Sequence of chain 1.A:
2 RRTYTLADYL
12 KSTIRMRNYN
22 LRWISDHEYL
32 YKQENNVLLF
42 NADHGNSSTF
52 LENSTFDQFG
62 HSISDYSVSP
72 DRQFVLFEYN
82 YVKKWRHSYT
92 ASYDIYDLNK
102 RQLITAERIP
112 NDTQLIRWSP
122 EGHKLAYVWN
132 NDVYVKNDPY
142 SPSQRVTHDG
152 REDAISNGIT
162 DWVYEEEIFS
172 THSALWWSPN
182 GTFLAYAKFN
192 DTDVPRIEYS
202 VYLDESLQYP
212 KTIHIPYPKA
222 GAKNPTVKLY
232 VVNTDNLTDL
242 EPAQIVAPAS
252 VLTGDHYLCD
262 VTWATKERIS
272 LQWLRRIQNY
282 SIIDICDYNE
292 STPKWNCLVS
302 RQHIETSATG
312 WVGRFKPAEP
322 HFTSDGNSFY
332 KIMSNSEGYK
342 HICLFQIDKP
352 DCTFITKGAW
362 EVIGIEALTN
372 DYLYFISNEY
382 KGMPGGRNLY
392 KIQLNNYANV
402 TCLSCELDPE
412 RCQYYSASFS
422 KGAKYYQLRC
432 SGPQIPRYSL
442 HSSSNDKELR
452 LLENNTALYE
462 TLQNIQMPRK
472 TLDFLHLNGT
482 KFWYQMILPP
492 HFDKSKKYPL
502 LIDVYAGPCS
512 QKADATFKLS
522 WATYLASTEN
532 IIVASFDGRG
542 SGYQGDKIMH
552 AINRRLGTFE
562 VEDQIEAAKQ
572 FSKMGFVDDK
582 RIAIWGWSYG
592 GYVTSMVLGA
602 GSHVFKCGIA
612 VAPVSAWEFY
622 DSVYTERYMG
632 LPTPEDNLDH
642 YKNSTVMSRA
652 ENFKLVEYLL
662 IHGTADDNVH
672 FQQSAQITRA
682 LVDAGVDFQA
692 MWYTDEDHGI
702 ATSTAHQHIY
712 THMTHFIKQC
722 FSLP

A small-molecule ligand and the protein it binds are described below.
Small molecule (SMILES): CC(=O)N[C@H]1[C@H](O[C@H]2[C@H](O)[C@@H](NC(C)=O)CO[C@@H]2CO)O[C@H](CO)[C@@H](O)[C@@H]1O

Binding-site contacts:
Ligand atom C5 contacts residue ASN455 of chain 1.A at 3.7 Å.
Ligand atom C1 contacts residue THR457 of chain 1.A at 3.9 Å.
Ligand atom O7 contacts residue THR457 of chain 1.A at 3.4 Å.
Ligand atom O6 contacts residue TYR460 of chain 1.A at 3.8 Å.
Ligand atom C2 contacts residue ASN455 of chain 1.A at 2.5 Å.
Ligand atom C5 contacts residue TYR460 of chain 1.A at 4.0 Å (hydrophobic).
Ligand atom O6 contacts residue ARG412 of chain 1.A at 3.2 Å (salt-bridge).
Ligand atom O5 contacts residue ASN455 of chain 1.A at 2.4 Å (h-bond).
Ligand atom C1 contacts residue ARG412 of chain 1.A at 3.8 Å.
Ligand atom O6 contacts residue ILE436 of chain 1.A at 4.4 Å.
Ligand atom C1 contacts residue TYR460 of chain 1.A at 4.1 Å (hydrophobic).
Ligand atom C4 contacts residue ASN455 of chain 1.A at 4.3 Å.
Ligand atom C7 contacts residue ASN455 of chain 1.A at 3.3 Å.
Ligand atom C4 contacts residue TYR460 of chain 1.A at 4.3 Å (hydrophobic).
Ligand atom O7 contacts residue ASN455 of chain 1.A at 3.3 Å (h-bond).
Ligand atom C6 contacts residue TYR460 of chain 1.A at 3.4 Å (hydrophobic).
Ligand atom O5 contacts residue THR457 of chain 1.A at 4.1 Å.
Ligand atom O4 contacts residue TYR460 of chain 1.A at 4.4 Å.
Ligand atom C3 contacts residue ASN455 of chain 1.A at 3.8 Å.
Ligand atom C2 contacts residue TYR460 of chain 1.A at 4.2 Å (hydrophobic).
Ligand atom C8 contacts residue ASN455 of chain 1.A at 4.4 Å.
Ligand atom N2 contacts residue TYR460 of chain 1.A at 4.3 Å.
Ligand atom O5 contacts residue ARG412 of chain 1.A at 3.6 Å (salt-bridge).
Ligand atom C1 contacts residue ASN455 of chain 1.A at 1.4 Å.
Ligand atom C2 contacts residue THR457 of chain 1.A at 4.2 Å.
Ligand atom C6 contacts residue ARG412 of chain 1.A at 3.9 Å.
Ligand atom N2 contacts residue ASN455 of chain 1.A at 2.8 Å (h-bond).
Ligand atom C8 contacts residue LEU452 of chain 1.A at 4.4 Å (hydrophobic).
Ligand atom C5 contacts residue ARG412 of chain 1.A at 3.4 Å.
Ligand atom C8 contacts residue ARG412 of chain 1.A at 4.2 Å.
Ligand atom C3 contacts residue TYR460 of chain 1.A at 3.7 Å (hydrophobic).
Ligand atom C7 contacts residue THR457 of chain 1.A at 4.3 Å.